A protein and the small-molecule ligand that binds it are described below.
Small molecule (SMILES): O=C1O[C@H](CO)[C@@H](O)[C@H](O)[C@H]1O

Binding-site contacts:
Ligand atom C4 contacts residue FDA1 of chain 1.C at 4.1 Å.
Ligand atom O5 contacts residue FDA1 of chain 1.C at 2.9 Å (h-bond).
Ligand atom O6 contacts residue HIS549 of chain 1.A at 2.8 Å (h-bond).
Ligand atom O5 contacts residue HIS549 of chain 1.A at 3.1 Å.
Ligand atom C6 contacts residue FDA1 of chain 1.C at 3.4 Å.
Ligand atom O4 contacts residue ASN504 of chain 1.A at 2.6 Å (h-bond).
Ligand atom C1 contacts residue GLY95 of chain 1.A at 4.0 Å.
Ligand atom C6 contacts residue HIS506 of chain 1.A at 3.2 Å.
Ligand atom O1 contacts residue FDA1 of chain 1.C at 2.7 Å (h-bond).
Ligand atom O3 contacts residue TYR54 of chain 1.A at 2.7 Å (h-bond).
Ligand atom C4 contacts residue ARG502 of chain 1.A at 3.8 Å.
Ligand atom O2 contacts residue GLU414 of chain 1.A at 4.1 Å.
Ligand atom C4 contacts residue GLU414 of chain 1.A at 4.0 Å.
Ligand atom C5 contacts residue TRP416 of chain 1.A at 3.7 Å (hydrophobic).
Ligand atom C5 contacts residue HIS549 of chain 1.A at 3.7 Å.
Ligand atom O6 contacts residue HIS506 of chain 1.A at 2.5 Å (h-bond).
Ligand atom O1 contacts residue HIS549 of chain 1.A at 3.5 Å.
Ligand atom C1 contacts residue FDA1 of chain 1.C at 3.3 Å.
Ligand atom O1 contacts residue GLY95 of chain 1.A at 3.6 Å.
Ligand atom C5 contacts residue FDA1 of chain 1.C at 3.7 Å.
Ligand atom O3 contacts residue GLU414 of chain 1.A at 2.5 Å (salt-bridge).
Ligand atom C2 contacts residue TYR54 of chain 1.A at 3.4 Å (hydrophobic).
Ligand atom C3 contacts residue GLU414 of chain 1.A at 3.1 Å.
Ligand atom C6 contacts residue ASN504 of chain 1.A at 3.4 Å.
Ligand atom C3 contacts residue TYR54 of chain 1.A at 3.4 Å (hydrophobic).
Ligand atom O2 contacts residue LEU402 of chain 1.A at 3.7 Å.
Ligand atom O1 contacts residue ALA97 of chain 1.A at 3.9 Å.
Ligand atom C6 contacts residue HIS549 of chain 1.A at 4.0 Å.
Ligand atom C3 contacts residue ARG502 of chain 1.A at 3.8 Å.
Ligand atom O4 contacts residue GLU414 of chain 1.A at 3.9 Å.
Ligand atom C4 contacts residue ASN504 of chain 1.A at 3.8 Å.
Ligand atom O4 contacts residue TYR54 of chain 1.A at 4.1 Å.
Ligand atom O3 contacts residue ARG502 of chain 1.A at 2.8 Å (salt-bridge).
Ligand atom C1 contacts residue HIS549 of chain 1.A at 3.6 Å.
Ligand atom O4 contacts residue ASN319 of chain 1.A at 3.1 Å (h-bond).
Ligand atom C4 contacts residue TYR54 of chain 1.A at 3.4 Å (hydrophobic).
Ligand atom C5 contacts residue ASN504 of chain 1.A at 3.7 Å.
Ligand atom O4 contacts residue ARG502 of chain 1.A at 3.1 Å (salt-bridge).
Ligand atom O2 contacts residue TYR54 of chain 1.A at 3.5 Å.
Ligand atom O6 contacts residue FDA1 of chain 1.C at 3.1 Å (h-bond).

Sequence of chain 1.A:
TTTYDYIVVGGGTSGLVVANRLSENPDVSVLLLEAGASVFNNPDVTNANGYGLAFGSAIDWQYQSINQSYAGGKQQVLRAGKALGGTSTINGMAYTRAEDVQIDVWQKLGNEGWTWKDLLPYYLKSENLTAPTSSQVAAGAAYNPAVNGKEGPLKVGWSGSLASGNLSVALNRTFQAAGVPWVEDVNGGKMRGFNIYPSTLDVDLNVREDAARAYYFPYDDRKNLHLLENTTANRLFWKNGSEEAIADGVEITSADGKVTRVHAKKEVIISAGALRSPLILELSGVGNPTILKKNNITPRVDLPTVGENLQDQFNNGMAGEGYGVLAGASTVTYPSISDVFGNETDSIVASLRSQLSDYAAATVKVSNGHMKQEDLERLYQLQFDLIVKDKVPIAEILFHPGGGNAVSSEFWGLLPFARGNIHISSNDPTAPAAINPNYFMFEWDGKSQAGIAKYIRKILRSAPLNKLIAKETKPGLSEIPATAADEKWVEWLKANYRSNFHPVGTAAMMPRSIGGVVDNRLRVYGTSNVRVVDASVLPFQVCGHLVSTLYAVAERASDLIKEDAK